Sequence of chain 1.A:
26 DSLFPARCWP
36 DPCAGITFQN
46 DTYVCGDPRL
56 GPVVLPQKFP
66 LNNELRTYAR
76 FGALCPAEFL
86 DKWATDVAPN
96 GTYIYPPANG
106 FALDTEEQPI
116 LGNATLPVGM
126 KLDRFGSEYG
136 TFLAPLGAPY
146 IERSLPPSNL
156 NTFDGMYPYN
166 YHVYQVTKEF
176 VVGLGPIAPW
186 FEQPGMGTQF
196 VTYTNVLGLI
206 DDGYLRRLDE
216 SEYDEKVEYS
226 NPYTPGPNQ

Binding-site contacts:
Ligand atom C3 contacts residue ASN95 of chain 1.A at 3.8 Å.
Ligand atom O3 contacts residue PRO94 of chain 1.A at 3.6 Å.
Ligand atom C4 contacts residue THR42 of chain 1.A at 3.9 Å.
Ligand atom O5 contacts residue ASN95 of chain 1.A at 2.3 Å (h-bond).
Ligand atom C5 contacts residue ALA93 of chain 1.A at 4.3 Å (hydrophobic).
Ligand atom O6 contacts residue ALA93 of chain 1.A at 3.9 Å.
Ligand atom N2 contacts residue ASN95 of chain 1.A at 2.9 Å (h-bond).
Ligand atom C1 contacts residue ALA93 of chain 1.A at 4.4 Å (hydrophobic).
Ligand atom N2 contacts residue ASP91 of chain 1.A at 3.8 Å.
Ligand atom C2 contacts residue ASN95 of chain 1.A at 2.5 Å.
Ligand atom C4 contacts residue ALA93 of chain 1.A at 4.2 Å (hydrophobic).
Ligand atom C1 contacts residue ASP91 of chain 1.A at 3.8 Å.
Ligand atom C1 contacts residue ASN95 of chain 1.A at 1.4 Å.
Ligand atom O7 contacts residue ASN95 of chain 1.A at 4.1 Å.
Ligand atom C5 contacts residue ALA93 of chain 1.A at 4.1 Å (hydrophobic).
Ligand atom C3 contacts residue THR42 of chain 1.A at 3.7 Å.
Ligand atom O5 contacts residue ALA93 of chain 1.A at 4.1 Å.
Ligand atom C7 contacts residue ASN95 of chain 1.A at 3.7 Å.
Ligand atom C3 contacts residue ASP91 of chain 1.A at 3.9 Å.
Ligand atom C4 contacts residue ASN95 of chain 1.A at 4.2 Å.
Ligand atom C3 contacts residue ALA93 of chain 1.A at 3.9 Å (hydrophobic).
Ligand atom O4 contacts residue THR42 of chain 1.A at 4.1 Å.
Ligand atom O3 contacts residue THR42 of chain 1.A at 2.8 Å (h-bond).
Ligand atom C3 contacts residue PRO94 of chain 1.A at 3.9 Å (hydrophobic).
Ligand atom C2 contacts residue ASP91 of chain 1.A at 4.0 Å.
Ligand atom C5 contacts residue ASN95 of chain 1.A at 3.6 Å.

A protein and the small-molecule ligand that binds it are described below.
Small molecule (SMILES): CC(=O)N[C@H]1CO[C@H](CO[C@@H]2O[C@@H](C)[C@@H](O)[C@@H](O)[C@@H]2O)[C@@H](O)[C@@H]1O